Binding-site contacts:
Ligand atom O7 contacts residue ASN79 of chain 1.F at 3.3 Å (h-bond).
Ligand atom N2 contacts residue ASN82 of chain 1.F at 3.0 Å (h-bond).
Ligand atom C4 contacts residue ASN82 of chain 1.F at 4.3 Å.
Ligand atom N2 contacts residue ASN79 of chain 1.F at 4.2 Å.
Ligand atom C3 contacts residue ASN82 of chain 1.F at 3.8 Å.
Ligand atom C5 contacts residue ASN82 of chain 1.F at 3.7 Å.
Ligand atom C8 contacts residue ARG295 of chain 1.E at 3.4 Å.
Ligand atom O7 contacts residue GLU106 of chain 1.C at 3.9 Å.
Ligand atom O7 contacts residue ARG295 of chain 1.E at 3.5 Å (salt-bridge).
Ligand atom C7 contacts residue ASN82 of chain 1.F at 3.8 Å.
Ligand atom C8 contacts residue HIS75 of chain 1.F at 3.2 Å.
Ligand atom O7 contacts residue GLU64 of chain 1.D at 4.2 Å.
Ligand atom C2 contacts residue ASN82 of chain 1.F at 2.5 Å.
Ligand atom C7 contacts residue ASN79 of chain 1.F at 3.2 Å.
Ligand atom O7 contacts residue ASN82 of chain 1.F at 4.1 Å.
Ligand atom C7 contacts residue HIS75 of chain 1.F at 4.3 Å.
Ligand atom C1 contacts residue ASN82 of chain 1.F at 1.5 Å.
Ligand atom C7 contacts residue GLU106 of chain 1.C at 4.5 Å.
Ligand atom C8 contacts residue GLU106 of chain 1.C at 4.0 Å.
Ligand atom O5 contacts residue ASN82 of chain 1.F at 2.4 Å (h-bond).
Ligand atom O7 contacts residue ARG258 of chain 1.C at 3.7 Å.
Ligand atom C7 contacts residue ARG295 of chain 1.E at 3.9 Å.
Ligand atom C8 contacts residue ASN79 of chain 1.F at 2.9 Å.

Sequence of chain 1.E:
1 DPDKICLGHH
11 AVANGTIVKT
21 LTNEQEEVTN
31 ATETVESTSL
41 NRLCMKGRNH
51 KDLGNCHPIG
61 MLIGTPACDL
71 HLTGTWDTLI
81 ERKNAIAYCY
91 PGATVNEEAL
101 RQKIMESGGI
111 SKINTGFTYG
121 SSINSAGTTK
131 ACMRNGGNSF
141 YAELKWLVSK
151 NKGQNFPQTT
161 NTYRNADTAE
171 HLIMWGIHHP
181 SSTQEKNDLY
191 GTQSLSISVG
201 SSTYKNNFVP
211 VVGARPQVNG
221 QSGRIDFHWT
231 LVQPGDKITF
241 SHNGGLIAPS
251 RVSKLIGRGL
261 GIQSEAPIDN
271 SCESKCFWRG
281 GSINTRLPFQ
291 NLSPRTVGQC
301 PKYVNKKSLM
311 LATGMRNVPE

This small molecule binds to this protein.
Small molecule (SMILES): CC(=O)N[C@H]1[C@H](O[C@H]2[C@H](O)[C@@H](NC(C)=O)CO[C@@H]2CO)O[C@H](CO)[C@@H](O)[C@@H]1O

Sequence of chain 1.D:
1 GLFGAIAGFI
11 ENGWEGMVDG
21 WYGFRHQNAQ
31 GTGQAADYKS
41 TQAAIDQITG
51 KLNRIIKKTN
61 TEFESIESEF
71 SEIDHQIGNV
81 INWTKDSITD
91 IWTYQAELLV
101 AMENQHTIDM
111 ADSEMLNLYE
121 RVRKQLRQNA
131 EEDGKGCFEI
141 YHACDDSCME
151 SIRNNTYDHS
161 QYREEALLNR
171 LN

Sequence of chain 1.F:
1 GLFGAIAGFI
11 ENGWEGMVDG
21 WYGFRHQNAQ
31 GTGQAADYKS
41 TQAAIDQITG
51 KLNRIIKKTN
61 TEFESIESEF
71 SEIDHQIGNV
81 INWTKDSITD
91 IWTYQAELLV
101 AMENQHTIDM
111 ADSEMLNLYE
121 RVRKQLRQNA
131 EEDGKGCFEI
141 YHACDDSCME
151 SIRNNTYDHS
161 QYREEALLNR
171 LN

Sequence of chain 1.C:
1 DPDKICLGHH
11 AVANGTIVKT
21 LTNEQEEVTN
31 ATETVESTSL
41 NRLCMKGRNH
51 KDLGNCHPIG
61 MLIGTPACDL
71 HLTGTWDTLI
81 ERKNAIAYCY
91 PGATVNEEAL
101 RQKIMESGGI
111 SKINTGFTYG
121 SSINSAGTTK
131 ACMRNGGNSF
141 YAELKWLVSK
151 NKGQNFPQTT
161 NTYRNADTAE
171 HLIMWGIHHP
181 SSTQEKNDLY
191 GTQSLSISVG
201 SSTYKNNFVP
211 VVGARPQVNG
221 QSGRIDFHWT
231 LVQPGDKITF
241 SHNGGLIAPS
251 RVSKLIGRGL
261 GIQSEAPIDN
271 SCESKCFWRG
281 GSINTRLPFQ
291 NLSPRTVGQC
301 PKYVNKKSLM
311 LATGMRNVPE